Binding-site contacts:
Ligand atom CBL contacts residue LYS3 of chain 1.BC at 4.3 Å.
Ligand atom CBF contacts residue MG1 of chain 1.VMC at 3.9 Å.
Ligand atom CBM contacts residue LYS3 of chain 1.BC at 4.2 Å.
Ligand atom CBE contacts residue MG1 of chain 1.VMC at 4.1 Å.

The small molecule below binds the protein below.
Small molecule (SMILES): O=C(CCCC[PH](c1ccccc1)(c1ccccc1)c1ccccc1)N[C@H](CO)[C@H](O)c1ccc([N+](=O)[O-])cc1

Sequence of chain 1.BC:
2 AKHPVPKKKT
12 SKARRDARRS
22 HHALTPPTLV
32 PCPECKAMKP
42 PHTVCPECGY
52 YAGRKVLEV